Sequence of chain 57.E:
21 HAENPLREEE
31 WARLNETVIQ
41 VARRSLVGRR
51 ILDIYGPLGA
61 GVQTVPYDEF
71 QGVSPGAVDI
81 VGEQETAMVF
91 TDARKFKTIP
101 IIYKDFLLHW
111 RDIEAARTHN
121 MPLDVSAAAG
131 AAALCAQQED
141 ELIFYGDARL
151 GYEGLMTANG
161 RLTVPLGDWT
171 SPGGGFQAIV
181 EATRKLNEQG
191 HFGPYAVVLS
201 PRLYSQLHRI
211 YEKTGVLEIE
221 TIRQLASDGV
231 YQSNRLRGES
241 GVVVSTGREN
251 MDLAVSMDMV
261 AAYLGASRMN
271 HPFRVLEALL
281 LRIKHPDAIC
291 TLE

Binding-site contacts:
Ligand atom NH2 contacts residue THR246 of chain 57.E at 3.0 Å (h-bond).
Ligand atom CG2 contacts residue MET259 of chain 57.E at 3.7 Å (hydrophobic).
Ligand atom CD2 contacts residue ASP258 of chain 57.E at 3.4 Å.
Ligand atom NH2 contacts residue ASP228 of chain 57.E at 2.7 Å (salt-bridge).
Ligand atom C contacts residue ASP258 of chain 57.E at 3.7 Å.
Ligand atom N contacts residue ARG49 of chain 57.E at 3.5 Å (salt-bridge).
Ligand atom N contacts residue ARG49 of chain 57.E at 3.5 Å (salt-bridge).
Ligand atom C contacts residue ARG49 of chain 57.E at 3.6 Å.
Ligand atom CB contacts residue ARG49 of chain 57.E at 3.7 Å.
Ligand atom CD2 contacts residue ARG43 of chain 57.E at 3.6 Å.
Ligand atom C contacts residue ARG43 of chain 57.E at 3.7 Å.
Ligand atom CZ contacts residue THR246 of chain 57.E at 3.3 Å.
Ligand atom CA contacts residue ASP258 of chain 57.E at 3.6 Å.
Ligand atom N contacts residue ARG49 of chain 57.E at 3.7 Å.
Ligand atom CD2 contacts residue ARG50 of chain 57.E at 3.6 Å.
Ligand atom O contacts residue ARG43 of chain 57.E at 2.8 Å (salt-bridge).
Ligand atom CD contacts residue ARG50 of chain 57.E at 3.3 Å.
Ligand atom CA contacts residue ASP258 of chain 57.E at 3.7 Å.
Ligand atom N contacts residue ASP258 of chain 57.E at 3.2 Å (salt-bridge).
Ligand atom CB contacts residue ASP258 of chain 57.E at 3.7 Å.
Ligand atom NH1 contacts residue THR246 of chain 57.E at 3.2 Å (h-bond).
Ligand atom O contacts residue ILE39 of chain 57.E at 3.7 Å.
Ligand atom CG2 contacts residue ASP258 of chain 57.E at 3.5 Å.
Ligand atom CG contacts residue PRO57 of chain 57.E at 3.7 Å (hydrophobic).
Ligand atom N contacts residue PRO57 of chain 57.E at 3.5 Å.
Ligand atom O contacts residue ARG50 of chain 57.E at 3.4 Å.
Ligand atom NE contacts residue ARG50 of chain 57.E at 3.1 Å (salt-bridge).
Ligand atom OG1 contacts residue ASP258 of chain 57.E at 3.3 Å.
Ligand atom CB contacts residue MET259 of chain 57.E at 3.6 Å (hydrophobic).
Ligand atom O contacts residue ARG43 of chain 57.E at 2.8 Å (salt-bridge).
Ligand atom OG1 contacts residue MET259 of chain 57.E at 2.6 Å (h-bond).
Ligand atom NH1 contacts residue ASP53 of chain 57.E at 3.0 Å (salt-bridge).
Ligand atom CB contacts residue ARG49 of chain 57.E at 3.5 Å.
Ligand atom CA contacts residue ASP258 of chain 57.E at 3.7 Å.
Ligand atom O contacts residue ARG49 of chain 57.E at 3.1 Å (salt-bridge).
Ligand atom CB contacts residue ASP258 of chain 57.E at 3.5 Å.
Ligand atom N contacts residue ASP258 of chain 57.E at 2.8 Å (salt-bridge).
Ligand atom NE contacts residue ILE51 of chain 57.E at 3.7 Å.
Ligand atom CD contacts residue LEU52 of chain 57.E at 3.3 Å (hydrophobic).
Ligand atom N contacts residue ASP258 of chain 57.E at 3.2 Å (salt-bridge).

A small-molecule ligand and the protein it binds are described below.
Small molecule (SMILES): CC(C)C[C@H](NC(=O)CN)C(=O)N[C@H](C(=O)N[C@H](C(=O)NCC(=O)N[C@@H](CO)C(=O)N[C@@H](CC(C)C)C(=O)N[C@@H](CCCN=C(N)N)C(=O)NCC=O)C(C)C)[C@@H](C)O